Sequence of chain 1.A:
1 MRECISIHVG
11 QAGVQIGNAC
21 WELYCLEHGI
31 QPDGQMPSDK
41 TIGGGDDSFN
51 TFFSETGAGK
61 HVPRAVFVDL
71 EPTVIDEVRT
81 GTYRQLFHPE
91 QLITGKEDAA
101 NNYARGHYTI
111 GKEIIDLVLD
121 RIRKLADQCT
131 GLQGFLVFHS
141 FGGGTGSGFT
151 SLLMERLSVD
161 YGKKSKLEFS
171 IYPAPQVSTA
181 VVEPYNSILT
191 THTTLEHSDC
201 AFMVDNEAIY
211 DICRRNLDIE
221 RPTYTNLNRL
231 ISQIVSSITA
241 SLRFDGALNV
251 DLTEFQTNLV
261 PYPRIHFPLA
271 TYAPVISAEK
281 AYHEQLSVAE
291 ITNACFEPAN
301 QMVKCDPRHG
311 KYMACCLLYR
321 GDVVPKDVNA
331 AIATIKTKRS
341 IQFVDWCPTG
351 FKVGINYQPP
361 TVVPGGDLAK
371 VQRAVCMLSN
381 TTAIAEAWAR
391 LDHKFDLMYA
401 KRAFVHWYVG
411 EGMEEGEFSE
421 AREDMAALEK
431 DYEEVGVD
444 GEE

Binding-site contacts:
Ligand atom O1A contacts residue ILE330 of chain 1.F at 3.5 Å.
Ligand atom N6 contacts residue GLN183 of chain 1.F at 2.9 Å (h-bond).
Ligand atom C8 contacts residue LYS150 of chain 1.F at 3.5 Å.
Ligand atom N7 contacts residue LYS150 of chain 1.F at 2.9 Å (salt-bridge).
Ligand atom O2A contacts residue LYS150 of chain 1.F at 3.0 Å (salt-bridge).
Ligand atom O3G contacts residue GLU331 of chain 1.F at 2.1 Å (salt-bridge).
Ligand atom O3' contacts residue THR241 of chain 1.F at 2.6 Å (h-bond).
Ligand atom N3 contacts residue LYS198 of chain 1.F at 2.8 Å (salt-bridge).
Ligand atom PG contacts residue MG1 of chain 1.W at 3.6 Å.
Ligand atom O1B contacts residue MG1 of chain 1.W at 2.1 Å.
Ligand atom N3 contacts residue TYR185 of chain 1.F at 3.5 Å.
Ligand atom C3B contacts residue ASN242 of chain 1.F at 2.9 Å.
Ligand atom O1G contacts residue ASP318 of chain 1.F at 3.7 Å.
Ligand atom C5' contacts residue ASN242 of chain 1.F at 3.4 Å.
Ligand atom N6 contacts residue LYS184 of chain 1.F at 3.0 Å (salt-bridge).
Ligand atom O2' contacts residue THR241 of chain 1.F at 3.0 Å (h-bond).
Ligand atom C2 contacts residue TYR185 of chain 1.F at 3.5 Å (hydrophobic).
Ligand atom O3A contacts residue LYS74 of chain 1.F at 3.4 Å (salt-bridge).
Ligand atom O2A contacts residue ILE330 of chain 1.F at 3.5 Å.
Ligand atom C4' contacts residue ASN242 of chain 1.F at 3.7 Å.
Ligand atom O1A contacts residue GLU331 of chain 1.F at 3.6 Å (salt-bridge).
Ligand atom C2 contacts residue LEU186 of chain 1.F at 3.5 Å (hydrophobic).
Ligand atom O3' contacts residue ASN242 of chain 1.F at 3.7 Å.
Ligand atom O1G contacts residue ARG222 of chain 1.F at 3.4 Å (salt-bridge).
Ligand atom C2 contacts residue MET320 of chain 1.F at 3.7 Å (hydrophobic).
Ligand atom O3G contacts residue ASN333 of chain 1.F at 3.5 Å (h-bond).
Ligand atom O3G contacts residue ASP318 of chain 1.F at 2.7 Å (salt-bridge).
Ligand atom O2G contacts residue ASP318 of chain 1.F at 2.7 Å (salt-bridge).
Ligand atom O1B contacts residue LYS74 of chain 1.F at 3.2 Å (salt-bridge).
Ligand atom C2 contacts residue LYS198 of chain 1.F at 3.4 Å.
Ligand atom N1 contacts residue TYR185 of chain 1.F at 3.6 Å.
Ligand atom PG contacts residue GLU331 of chain 1.F at 3.6 Å.
Ligand atom O1B contacts residue GLU331 of chain 1.F at 2.2 Å (salt-bridge).
Ligand atom N1 contacts residue LEU186 of chain 1.F at 3.0 Å (h-bond).
Ligand atom PB contacts residue MG1 of chain 1.W at 3.5 Å.
Ligand atom O3G contacts residue MG1 of chain 1.W at 2.5 Å.
Ligand atom PB contacts residue GLU331 of chain 1.F at 3.5 Å.
Ligand atom O2' contacts residue HIS239 of chain 1.F at 3.7 Å.
Ligand atom PG contacts residue ASP318 of chain 1.F at 3.2 Å.
Ligand atom O2A contacts residue LYS74 of chain 1.F at 3.2 Å.

The protein below binds the small molecule below.
Small molecule (SMILES): Nc1ncnc2c1ncn2[C@@H]1O[C@H](CO[P](=O)(O)O[P](=O)(O)CP(=O)(O)O)[C@@H](O)[C@H]1O

Sequence of chain 1.F:
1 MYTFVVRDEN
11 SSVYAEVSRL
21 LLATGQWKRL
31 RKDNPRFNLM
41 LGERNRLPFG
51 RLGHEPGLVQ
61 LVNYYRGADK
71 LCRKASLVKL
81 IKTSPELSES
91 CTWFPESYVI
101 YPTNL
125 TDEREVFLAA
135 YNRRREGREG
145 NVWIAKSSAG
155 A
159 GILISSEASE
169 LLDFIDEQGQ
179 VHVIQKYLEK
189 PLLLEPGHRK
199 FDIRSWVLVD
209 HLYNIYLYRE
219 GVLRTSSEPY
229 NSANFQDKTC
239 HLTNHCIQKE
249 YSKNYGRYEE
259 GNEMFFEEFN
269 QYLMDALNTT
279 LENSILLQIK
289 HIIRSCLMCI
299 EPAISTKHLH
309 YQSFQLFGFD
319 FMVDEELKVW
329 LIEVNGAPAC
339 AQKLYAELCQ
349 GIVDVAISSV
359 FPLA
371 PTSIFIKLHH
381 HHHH